Binding-site contacts:
Ligand atom C8 contacts residue ASN45 of chain 1.B at 4.4 Å.
Ligand atom N2 contacts residue PRO42 of chain 1.B at 4.3 Å.
Ligand atom N2 contacts residue PRO43 of chain 1.B at 3.3 Å (h-bond).
Ligand atom C8 contacts residue PRO43 of chain 1.B at 3.7 Å (hydrophobic).
Ligand atom C8 contacts residue ASN38 of chain 1.B at 3.3 Å.
Ligand atom C7 contacts residue PRO43 of chain 1.B at 3.9 Å (hydrophobic).
Ligand atom C2 contacts residue ASN45 of chain 1.B at 2.5 Å.
Ligand atom O3 contacts residue PRO42 of chain 1.B at 3.9 Å.
Ligand atom C1 contacts residue PRO43 of chain 1.B at 4.2 Å (hydrophobic).
Ligand atom O7 contacts residue NAG1 of chain 1.J at 3.3 Å.
Ligand atom C3 contacts residue ASN45 of chain 1.B at 3.8 Å.
Ligand atom C3 contacts residue PRO42 of chain 1.B at 4.0 Å (hydrophobic).
Ligand atom C4 contacts residue ASN45 of chain 1.B at 4.2 Å.
Ligand atom C2 contacts residue PRO43 of chain 1.B at 4.2 Å (hydrophobic).
Ligand atom O5 contacts residue ASN45 of chain 1.B at 2.4 Å (h-bond).
Ligand atom C1 contacts residue ASN45 of chain 1.B at 1.4 Å.
Ligand atom N2 contacts residue ASN45 of chain 1.B at 2.9 Å (h-bond).
Ligand atom C7 contacts residue ASN45 of chain 1.B at 3.3 Å.
Ligand atom C5 contacts residue ASN45 of chain 1.B at 3.7 Å.
Ligand atom C7 contacts residue NAG1 of chain 1.J at 4.2 Å.
Ligand atom O7 contacts residue ASN45 of chain 1.B at 3.4 Å (h-bond).

Sequence of chain 1.B:
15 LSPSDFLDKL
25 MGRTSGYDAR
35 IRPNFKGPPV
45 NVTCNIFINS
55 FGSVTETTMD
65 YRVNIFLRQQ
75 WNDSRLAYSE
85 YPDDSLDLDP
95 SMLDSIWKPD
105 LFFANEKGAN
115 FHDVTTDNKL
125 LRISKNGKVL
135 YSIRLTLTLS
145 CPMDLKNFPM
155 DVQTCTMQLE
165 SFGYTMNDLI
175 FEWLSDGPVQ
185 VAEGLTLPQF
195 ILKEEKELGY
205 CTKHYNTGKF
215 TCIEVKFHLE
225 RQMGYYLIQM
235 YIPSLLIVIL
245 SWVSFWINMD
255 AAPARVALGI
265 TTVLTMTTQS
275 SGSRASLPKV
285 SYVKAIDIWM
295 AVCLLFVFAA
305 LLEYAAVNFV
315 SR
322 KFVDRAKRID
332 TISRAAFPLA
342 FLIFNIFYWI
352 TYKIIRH

This small molecule binds to this protein.
Small molecule (SMILES): CC(=O)N[C@@H]1[C@@H](O)[C@H](O)[C@@H](CO)O[C@H]1O